This small molecule binds to this protein.
Small molecule (SMILES): NS(=O)(=O)c1cc2c(cc1Cl)N[C@H]([C@H]1C[C@H]3C=C[C@@H]1C3)NS2(=O)=O

Binding-site contacts:
Ligand atom O1 contacts residue SER519 of chain 1.C at 3.9 Å.
Ligand atom N2 contacts residue PRO515 of chain 1.D at 3.4 Å (h-bond).
Ligand atom C8 contacts residue PRO515 of chain 1.D at 3.4 Å (hydrophobic).
Ligand atom O2 contacts residue PRO515 of chain 1.D at 3.6 Å (h-bond).
Ligand atom S1 contacts residue PRO515 of chain 1.D at 3.7 Å.
Ligand atom C12 contacts residue MET517 of chain 1.D at 3.8 Å (hydrophobic).
Ligand atom N1 contacts residue PRO515 of chain 1.D at 2.8 Å (h-bond).
Ligand atom C14 contacts residue SER775 of chain 1.D at 3.5 Å.
Ligand atom C10 contacts residue SER751 of chain 1.C at 3.7 Å.
Ligand atom C1 contacts residue PRO515 of chain 1.D at 3.6 Å (hydrophobic).
Ligand atom C2 contacts residue PRO515 of chain 1.D at 3.7 Å (hydrophobic).
Ligand atom N2 contacts residue SER751 of chain 1.C at 3.8 Å.
Ligand atom C4 contacts residue GLY753 of chain 1.C at 3.6 Å.
Ligand atom C3 contacts residue GLY753 of chain 1.C at 3.8 Å.
Ligand atom C9 contacts residue SER751 of chain 1.C at 3.9 Å.
Ligand atom O3 contacts residue MET517 of chain 1.D at 3.9 Å.
Ligand atom C10 contacts residue PRO515 of chain 1.D at 3.9 Å (hydrophobic).
Ligand atom C13 contacts residue PHE516 of chain 1.D at 3.6 Å (hydrophobic).
Ligand atom C7 contacts residue LYS514 of chain 1.D at 3.6 Å.
Ligand atom C1 contacts residue SER775 of chain 1.D at 3.9 Å.
Ligand atom C6 contacts residue SER775 of chain 1.D at 3.6 Å.
Ligand atom C10 contacts residue PHE516 of chain 1.D at 3.7 Å (hydrophobic).
Ligand atom C14 contacts residue PHE516 of chain 1.D at 3.4 Å (hydrophobic).
Ligand atom C10 contacts residue SER775 of chain 1.D at 3.6 Å.
Ligand atom C4 contacts residue LYS752 of chain 1.C at 3.8 Å.
Ligand atom N2 contacts residue SER775 of chain 1.D at 3.1 Å (h-bond).
Ligand atom C11 contacts residue MET517 of chain 1.D at 3.6 Å (hydrophobic).
Ligand atom O3 contacts residue SER518 of chain 1.D at 3.4 Å (h-bond).
Ligand atom C11 contacts residue SER518 of chain 1.D at 3.9 Å.
Ligand atom C4 contacts residue ILE503 of chain 1.C at 3.7 Å (hydrophobic).
Ligand atom C9 contacts residue MET517 of chain 1.D at 3.9 Å (hydrophobic).
Ligand atom O1 contacts residue SER751 of chain 1.C at 3.8 Å.
Ligand atom O1 contacts residue LYS752 of chain 1.C at 3.7 Å.
Ligand atom CL contacts residue LEU780 of chain 1.D at 3.2 Å.
Ligand atom C8 contacts residue SER775 of chain 1.D at 3.8 Å.
Ligand atom CL contacts residue ASP781 of chain 1.D at 3.4 Å.
Ligand atom O2 contacts residue MET517 of chain 1.D at 3.6 Å.
Ligand atom C8 contacts residue SER751 of chain 1.C at 3.6 Å.
Ligand atom O2 contacts residue SER518 of chain 1.D at 3.8 Å.
Ligand atom N3 contacts residue SER751 of chain 1.C at 3.6 Å (h-bond).

Sequence of chain 1.D:
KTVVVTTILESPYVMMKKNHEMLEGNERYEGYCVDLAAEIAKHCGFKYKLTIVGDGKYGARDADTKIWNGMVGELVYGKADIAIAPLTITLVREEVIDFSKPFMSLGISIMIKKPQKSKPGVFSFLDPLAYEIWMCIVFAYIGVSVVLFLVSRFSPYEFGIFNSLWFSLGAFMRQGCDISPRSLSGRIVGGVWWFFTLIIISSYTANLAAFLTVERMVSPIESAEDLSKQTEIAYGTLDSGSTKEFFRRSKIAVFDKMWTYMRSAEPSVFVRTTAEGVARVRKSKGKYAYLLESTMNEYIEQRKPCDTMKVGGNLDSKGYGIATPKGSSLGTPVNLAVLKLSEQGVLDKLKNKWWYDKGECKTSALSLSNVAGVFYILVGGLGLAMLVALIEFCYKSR

Sequence of chain 1.C:
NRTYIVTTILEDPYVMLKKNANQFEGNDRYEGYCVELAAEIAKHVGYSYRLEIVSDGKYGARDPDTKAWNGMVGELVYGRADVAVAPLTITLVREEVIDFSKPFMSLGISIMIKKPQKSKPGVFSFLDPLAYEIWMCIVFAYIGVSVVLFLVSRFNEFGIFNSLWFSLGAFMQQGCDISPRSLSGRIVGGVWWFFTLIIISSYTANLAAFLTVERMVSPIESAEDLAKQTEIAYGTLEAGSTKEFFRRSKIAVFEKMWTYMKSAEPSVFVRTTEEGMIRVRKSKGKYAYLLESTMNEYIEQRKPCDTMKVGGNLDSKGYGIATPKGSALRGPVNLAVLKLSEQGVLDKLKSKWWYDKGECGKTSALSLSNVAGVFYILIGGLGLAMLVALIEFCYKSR